A protein and the small-molecule ligand that binds it are described below.
Small molecule (SMILES): CC(=O)N[C@@H]1[C@@H](O)[C@H](O)[C@@H](CO)O[C@H]1O

Binding-site contacts:
Ligand atom C3 contacts residue ASN32 of chain 3.A at 3.8 Å.
Ligand atom C6 contacts residue LEU52 of chain 3.B at 4.2 Å (hydrophobic).
Ligand atom C5 contacts residue THR312 of chain 3.A at 4.4 Å.
Ligand atom C1 contacts residue THR312 of chain 3.A at 3.8 Å.
Ligand atom O5 contacts residue ASN32 of chain 3.A at 2.3 Å (h-bond).
Ligand atom C4 contacts residue ASN32 of chain 3.A at 4.2 Å.
Ligand atom C6 contacts residue THR34 of chain 3.A at 4.2 Å.
Ligand atom O7 contacts residue ASN32 of chain 3.A at 3.8 Å.
Ligand atom N2 contacts residue ASN32 of chain 3.A at 2.9 Å (h-bond).
Ligand atom O5 contacts residue THR312 of chain 3.A at 3.2 Å (h-bond).
Ligand atom O6 contacts residue LEU52 of chain 3.B at 3.3 Å.
Ligand atom C5 contacts residue ASN32 of chain 3.A at 3.7 Å.
Ligand atom C6 contacts residue THR312 of chain 3.A at 4.2 Å.
Ligand atom C2 contacts residue ASN32 of chain 3.A at 2.5 Å.
Ligand atom O5 contacts residue ALA33 of chain 3.A at 4.5 Å.
Ligand atom C7 contacts residue ASN32 of chain 3.A at 3.6 Å.
Ligand atom C1 contacts residue ALA33 of chain 3.A at 4.5 Å (hydrophobic).
Ligand atom C1 contacts residue ASN32 of chain 3.A at 1.4 Å.
Ligand atom O6 contacts residue THR312 of chain 3.A at 4.2 Å.

Sequence of chain 3.A:
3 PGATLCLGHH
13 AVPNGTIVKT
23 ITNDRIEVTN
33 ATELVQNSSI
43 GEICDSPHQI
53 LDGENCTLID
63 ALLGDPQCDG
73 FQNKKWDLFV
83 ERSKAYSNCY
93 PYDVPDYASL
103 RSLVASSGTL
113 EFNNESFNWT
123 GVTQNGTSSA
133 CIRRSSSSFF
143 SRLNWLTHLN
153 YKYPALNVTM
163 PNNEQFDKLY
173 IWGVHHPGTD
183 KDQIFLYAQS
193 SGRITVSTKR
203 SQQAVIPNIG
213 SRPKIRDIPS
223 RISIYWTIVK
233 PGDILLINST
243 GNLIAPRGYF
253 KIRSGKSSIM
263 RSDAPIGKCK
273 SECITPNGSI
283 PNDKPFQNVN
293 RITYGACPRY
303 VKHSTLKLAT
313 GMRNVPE

Sequence of chain 3.B:
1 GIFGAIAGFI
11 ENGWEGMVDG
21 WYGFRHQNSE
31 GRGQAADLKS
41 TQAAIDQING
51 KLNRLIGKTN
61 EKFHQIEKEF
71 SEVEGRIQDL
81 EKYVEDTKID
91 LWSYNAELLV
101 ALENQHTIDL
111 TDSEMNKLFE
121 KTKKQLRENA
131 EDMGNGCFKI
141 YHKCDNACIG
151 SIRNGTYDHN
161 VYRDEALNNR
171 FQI